The protein below binds the small molecule below.
Small molecule (SMILES): CC(=O)N[C@H]1[C@H](O[C@H]2[C@H](O)[C@@H](NC(C)=O)CO[C@@H]2CO)O[C@H](CO)[C@@H](O)[C@@H]1O

Binding-site contacts:
Ligand atom C7 contacts residue HIS1132 of chain 1.A at 4.0 Å.
Ligand atom C2 contacts residue THR1131 of chain 1.A at 3.2 Å.
Ligand atom O3 contacts residue THR1131 of chain 1.A at 4.2 Å.
Ligand atom C8 contacts residue THR1131 of chain 1.A at 3.7 Å.
Ligand atom C6 contacts residue PHE1134 of chain 1.A at 4.0 Å (hydrophobic).
Ligand atom C1 contacts residue THR1131 of chain 1.A at 3.1 Å.
Ligand atom C8 contacts residue HIS1132 of chain 1.A at 3.8 Å.
Ligand atom O5 contacts residue ASN1129 of chain 1.A at 2.4 Å (h-bond).
Ligand atom C1 contacts residue ASN1129 of chain 1.A at 1.4 Å.
Ligand atom C7 contacts residue THR1131 of chain 1.A at 4.0 Å.
Ligand atom C4 contacts residue ASN1129 of chain 1.A at 4.3 Å.
Ligand atom C7 contacts residue ASN1129 of chain 1.A at 3.3 Å.
Ligand atom C2 contacts residue ASN1129 of chain 1.A at 2.5 Å.
Ligand atom N2 contacts residue ASN1129 of chain 1.A at 2.9 Å (h-bond).
Ligand atom C5 contacts residue PHE1134 of chain 1.A at 4.3 Å (hydrophobic).
Ligand atom O5 contacts residue PHE1134 of chain 1.A at 4.1 Å.
Ligand atom C5 contacts residue ASN1129 of chain 1.A at 3.7 Å.
Ligand atom O7 contacts residue ASN1129 of chain 1.A at 3.4 Å (h-bond).
Ligand atom C5 contacts residue THR1131 of chain 1.A at 4.1 Å.
Ligand atom C3 contacts residue THR1131 of chain 1.A at 3.2 Å.
Ligand atom O7 contacts residue HIS1132 of chain 1.A at 3.2 Å.
Ligand atom C8 contacts residue ASN1129 of chain 1.A at 3.6 Å.
Ligand atom C3 contacts residue ASN1129 of chain 1.A at 3.8 Å.
Ligand atom O5 contacts residue THR1131 of chain 1.A at 4.1 Å.
Ligand atom N2 contacts residue THR1131 of chain 1.A at 3.0 Å (h-bond).
Ligand atom C4 contacts residue THR1131 of chain 1.A at 4.2 Å.

Sequence of chain 1.A:
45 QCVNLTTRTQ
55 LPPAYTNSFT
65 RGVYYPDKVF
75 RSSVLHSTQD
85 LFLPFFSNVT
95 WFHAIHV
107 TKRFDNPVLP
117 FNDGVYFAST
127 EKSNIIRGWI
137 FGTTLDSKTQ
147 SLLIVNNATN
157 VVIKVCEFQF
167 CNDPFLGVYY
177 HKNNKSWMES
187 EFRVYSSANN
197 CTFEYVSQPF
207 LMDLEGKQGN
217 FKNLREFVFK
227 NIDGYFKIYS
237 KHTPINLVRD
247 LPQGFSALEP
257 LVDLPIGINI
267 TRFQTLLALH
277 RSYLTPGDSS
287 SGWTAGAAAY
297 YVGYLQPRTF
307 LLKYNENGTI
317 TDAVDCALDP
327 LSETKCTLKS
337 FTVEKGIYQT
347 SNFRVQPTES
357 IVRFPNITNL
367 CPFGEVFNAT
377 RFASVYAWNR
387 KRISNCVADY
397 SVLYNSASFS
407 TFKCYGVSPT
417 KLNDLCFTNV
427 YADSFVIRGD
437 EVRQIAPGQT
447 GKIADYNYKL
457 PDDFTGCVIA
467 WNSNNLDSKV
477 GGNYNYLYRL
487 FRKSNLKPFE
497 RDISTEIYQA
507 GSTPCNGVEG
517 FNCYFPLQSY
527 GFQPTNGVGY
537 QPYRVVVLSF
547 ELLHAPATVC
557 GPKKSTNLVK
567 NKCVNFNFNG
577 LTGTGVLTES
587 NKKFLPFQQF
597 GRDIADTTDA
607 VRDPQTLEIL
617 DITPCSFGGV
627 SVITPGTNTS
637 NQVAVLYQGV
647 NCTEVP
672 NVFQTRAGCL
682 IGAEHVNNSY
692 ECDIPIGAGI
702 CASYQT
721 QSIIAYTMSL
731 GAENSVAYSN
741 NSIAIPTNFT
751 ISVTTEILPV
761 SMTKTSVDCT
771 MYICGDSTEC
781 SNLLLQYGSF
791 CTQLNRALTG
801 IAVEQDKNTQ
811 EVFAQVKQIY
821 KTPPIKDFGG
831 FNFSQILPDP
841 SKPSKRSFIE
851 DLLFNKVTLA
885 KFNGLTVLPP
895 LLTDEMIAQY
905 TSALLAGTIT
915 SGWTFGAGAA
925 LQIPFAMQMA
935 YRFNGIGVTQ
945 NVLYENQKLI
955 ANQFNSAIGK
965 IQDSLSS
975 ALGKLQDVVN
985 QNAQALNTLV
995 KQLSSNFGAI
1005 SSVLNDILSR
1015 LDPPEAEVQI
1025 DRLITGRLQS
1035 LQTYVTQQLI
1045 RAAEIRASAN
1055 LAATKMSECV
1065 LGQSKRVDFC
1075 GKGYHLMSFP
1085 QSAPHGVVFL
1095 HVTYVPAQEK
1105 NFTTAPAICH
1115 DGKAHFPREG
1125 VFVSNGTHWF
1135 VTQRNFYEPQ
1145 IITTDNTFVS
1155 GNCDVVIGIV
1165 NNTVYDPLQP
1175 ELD